Binding-site contacts:
Ligand atom C15 contacts residue GLY110 of chain 1.A at 3.4 Å.
Ligand atom C19 contacts residue ASP113 of chain 1.A at 3.5 Å.
Ligand atom C16 contacts residue ASN111 of chain 1.A at 3.5 Å.
Ligand atom C8 contacts residue MET107 of chain 1.A at 3.4 Å (hydrophobic).
Ligand atom C1 contacts residue GLU108 of chain 1.A at 3.3 Å.
Ligand atom C1 contacts residue GLY110 of chain 1.A at 3.7 Å.
Ligand atom N contacts residue GLY110 of chain 1.A at 3.0 Å (h-bond).
Ligand atom C25 contacts residue ASN111 of chain 1.A at 3.8 Å.
Ligand atom C20 contacts residue LEU159 of chain 1.A at 3.8 Å (hydrophobic).
Ligand atom C6 contacts residue ILE91 of chain 1.A at 3.4 Å (hydrophobic).
Ligand atom C23 contacts residue ASP113 of chain 1.A at 3.7 Å.
Ligand atom C17 contacts residue ASN111 of chain 1.A at 3.5 Å.
Ligand atom C2 contacts residue LEU159 of chain 1.A at 3.5 Å (hydrophobic).
Ligand atom C contacts residue ALA56 of chain 1.A at 3.6 Å (hydrophobic).
Ligand atom C7 contacts residue MET107 of chain 1.A at 3.7 Å (hydrophobic).
Ligand atom C2 contacts residue GLY110 of chain 1.A at 3.7 Å.
Ligand atom N4 contacts residue LEU159 of chain 1.A at 3.6 Å.
Ligand atom N6 contacts residue SER116 of chain 1.A at 3.5 Å (h-bond).
Ligand atom N3 contacts residue LYS58 of chain 1.A at 3.2 Å (salt-bridge).
Ligand atom C15 contacts residue ILE36 of chain 1.A at 3.7 Å (hydrophobic).
Ligand atom C16 contacts residue GLY110 of chain 1.A at 3.4 Å.
Ligand atom O contacts residue MET176 of chain 1.A at 3.6 Å.
Ligand atom N2 contacts residue MET107 of chain 1.A at 3.7 Å.
Ligand atom C13 contacts residue GLY37 of chain 1.A at 3.7 Å.
Ligand atom C21 contacts residue ASP113 of chain 1.A at 3.8 Å.
Ligand atom N5 contacts residue ILE112 of chain 1.A at 3.8 Å.
Ligand atom C1 contacts residue ALA56 of chain 1.A at 3.2 Å (hydrophobic).
Ligand atom C22 contacts residue SER116 of chain 1.A at 3.8 Å.
Ligand atom C1 contacts residue LEU159 of chain 1.A at 3.5 Å (hydrophobic).
Ligand atom C8 contacts residue ILE168 of chain 1.A at 3.8 Å (hydrophobic).
Ligand atom C20 contacts residue ILE36 of chain 1.A at 3.7 Å (hydrophobic).
Ligand atom N6 contacts residue PRO178 of chain 1.A at 3.2 Å.
Ligand atom C10 contacts residue ILE168 of chain 1.A at 3.0 Å (hydrophobic).
Ligand atom C25 contacts residue ILE112 of chain 1.A at 3.3 Å (hydrophobic).
Ligand atom N contacts residue LEU159 of chain 1.A at 3.6 Å.
Ligand atom N2 contacts residue ILE168 of chain 1.A at 3.5 Å (h-bond).
Ligand atom C11 contacts residue ILE168 of chain 1.A at 3.8 Å (hydrophobic).
Ligand atom C13 contacts residue ILE36 of chain 1.A at 3.6 Å (hydrophobic).
Ligand atom N4 contacts residue GLY110 of chain 1.A at 2.8 Å (h-bond).
Ligand atom C23 contacts residue PRO178 of chain 1.A at 2.9 Å (hydrophobic).

The protein below binds the small molecule below.
Small molecule (SMILES): Cc1ncc(-c2ccc(Nc3cc4c(cn3)cc(-c3cnn(C)c3)n4C(=O)OC(C)C)cc2)n1C

Sequence of chain 1.A:
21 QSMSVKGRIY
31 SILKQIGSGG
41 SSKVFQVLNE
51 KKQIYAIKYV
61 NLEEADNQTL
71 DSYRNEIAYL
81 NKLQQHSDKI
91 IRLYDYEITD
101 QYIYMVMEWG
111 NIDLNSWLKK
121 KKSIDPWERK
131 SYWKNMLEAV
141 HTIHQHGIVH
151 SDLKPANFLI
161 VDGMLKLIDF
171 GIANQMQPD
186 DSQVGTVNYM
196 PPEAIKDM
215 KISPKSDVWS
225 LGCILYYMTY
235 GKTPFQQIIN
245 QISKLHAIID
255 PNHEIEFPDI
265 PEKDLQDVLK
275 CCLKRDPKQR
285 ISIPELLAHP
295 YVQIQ